Sequence of chain 1.C:
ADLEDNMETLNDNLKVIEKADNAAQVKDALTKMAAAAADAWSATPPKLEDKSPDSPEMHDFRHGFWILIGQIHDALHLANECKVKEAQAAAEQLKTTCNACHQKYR

Sequence of chain 1.A:
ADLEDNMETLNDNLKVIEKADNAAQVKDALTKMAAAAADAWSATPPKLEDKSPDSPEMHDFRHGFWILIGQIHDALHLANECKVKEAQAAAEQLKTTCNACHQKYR

The protein below binds the small molecule below.
Small molecule (SMILES): O=C1C=CC(=O)N1CCN1C(=O)C=CC1=O

Binding-site contacts:
Ligand atom CAE contacts residue CYS82 of chain 1.A at 1.8 Å (hydrophobic).
Ligand atom NAP contacts residue CYS82 of chain 1.C at 3.9 Å.
Ligand atom CAG contacts residue CYS82 of chain 1.C at 2.9 Å (hydrophobic).
Ligand atom CAF contacts residue ASN80 of chain 1.A at 3.1 Å.
Ligand atom OAD contacts residue CYS82 of chain 1.C at 3.3 Å (h-bond).
Ligand atom CAL contacts residue CYS82 of chain 1.A at 4.0 Å (hydrophobic).
Ligand atom CAM contacts residue CYS82 of chain 1.C at 3.9 Å (hydrophobic).
Ligand atom CAE contacts residue ASN80 of chain 1.A at 4.2 Å.
Ligand atom CAK contacts residue CYS82 of chain 1.A at 3.1 Å (hydrophobic).
Ligand atom OAA contacts residue CYS82 of chain 1.A at 3.6 Å (h-bond).
Ligand atom CAH contacts residue GLU81 of chain 1.C at 4.1 Å.
Ligand atom CAN contacts residue CYS82 of chain 1.C at 2.8 Å (hydrophobic).
Ligand atom CAH contacts residue ASN80 of chain 1.C at 4.1 Å.
Ligand atom CAF contacts residue GLU81 of chain 1.A at 4.3 Å.
Ligand atom CAE contacts residue GLU81 of chain 1.A at 4.3 Å.
Ligand atom CAG contacts residue ASN80 of chain 1.C at 3.8 Å.
Ligand atom CAL contacts residue ASN80 of chain 1.A at 4.3 Å.
Ligand atom CAH contacts residue CYS82 of chain 1.C at 1.8 Å (hydrophobic).
Ligand atom OAB contacts residue ASN80 of chain 1.A at 4.4 Å.
Ligand atom CAF contacts residue CYS82 of chain 1.A at 2.8 Å (hydrophobic).
Ligand atom NAO contacts residue CYS82 of chain 1.A at 4.1 Å.